Binding-site contacts:
Ligand atom C7 contacts residue LYS601 of chain 1.A at 4.5 Å.
Ligand atom C6 contacts residue THR426 of chain 1.A at 4.0 Å.
Ligand atom O5 contacts residue ASN424 of chain 1.A at 2.4 Å (h-bond).
Ligand atom O5 contacts residue THR426 of chain 1.A at 4.4 Å.
Ligand atom O5 contacts residue LYS427 of chain 1.A at 3.6 Å.
Ligand atom C8 contacts residue LYS601 of chain 1.A at 3.0 Å.
Ligand atom C5 contacts residue ASN424 of chain 1.A at 3.7 Å.
Ligand atom C3 contacts residue ASN424 of chain 1.A at 3.6 Å.
Ligand atom C1 contacts residue ASN424 of chain 1.A at 1.4 Å.
Ligand atom C6 contacts residue LYS427 of chain 1.A at 4.1 Å.
Ligand atom O6 contacts residue LYS427 of chain 1.A at 4.1 Å.
Ligand atom O7 contacts residue ASN424 of chain 1.A at 4.1 Å.
Ligand atom C5 contacts residue LYS427 of chain 1.A at 4.4 Å.
Ligand atom C1 contacts residue LYS427 of chain 1.A at 4.4 Å.
Ligand atom C5 contacts residue THR426 of chain 1.A at 4.2 Å.
Ligand atom C7 contacts residue ASN424 of chain 1.A at 3.6 Å.
Ligand atom N2 contacts residue ASN424 of chain 1.A at 2.8 Å (h-bond).
Ligand atom C4 contacts residue ASN424 of chain 1.A at 4.2 Å.
Ligand atom C2 contacts residue ASN424 of chain 1.A at 2.4 Å.

This protein binds this small molecule.
Small molecule (SMILES): CC(=O)N[C@H]1[C@H](O[C@H]2[C@H](O)[C@@H](NC(C)=O)CO[C@@H]2CO)O[C@H](CO)[C@@H](O)[C@@H]1O

Sequence of chain 1.A:
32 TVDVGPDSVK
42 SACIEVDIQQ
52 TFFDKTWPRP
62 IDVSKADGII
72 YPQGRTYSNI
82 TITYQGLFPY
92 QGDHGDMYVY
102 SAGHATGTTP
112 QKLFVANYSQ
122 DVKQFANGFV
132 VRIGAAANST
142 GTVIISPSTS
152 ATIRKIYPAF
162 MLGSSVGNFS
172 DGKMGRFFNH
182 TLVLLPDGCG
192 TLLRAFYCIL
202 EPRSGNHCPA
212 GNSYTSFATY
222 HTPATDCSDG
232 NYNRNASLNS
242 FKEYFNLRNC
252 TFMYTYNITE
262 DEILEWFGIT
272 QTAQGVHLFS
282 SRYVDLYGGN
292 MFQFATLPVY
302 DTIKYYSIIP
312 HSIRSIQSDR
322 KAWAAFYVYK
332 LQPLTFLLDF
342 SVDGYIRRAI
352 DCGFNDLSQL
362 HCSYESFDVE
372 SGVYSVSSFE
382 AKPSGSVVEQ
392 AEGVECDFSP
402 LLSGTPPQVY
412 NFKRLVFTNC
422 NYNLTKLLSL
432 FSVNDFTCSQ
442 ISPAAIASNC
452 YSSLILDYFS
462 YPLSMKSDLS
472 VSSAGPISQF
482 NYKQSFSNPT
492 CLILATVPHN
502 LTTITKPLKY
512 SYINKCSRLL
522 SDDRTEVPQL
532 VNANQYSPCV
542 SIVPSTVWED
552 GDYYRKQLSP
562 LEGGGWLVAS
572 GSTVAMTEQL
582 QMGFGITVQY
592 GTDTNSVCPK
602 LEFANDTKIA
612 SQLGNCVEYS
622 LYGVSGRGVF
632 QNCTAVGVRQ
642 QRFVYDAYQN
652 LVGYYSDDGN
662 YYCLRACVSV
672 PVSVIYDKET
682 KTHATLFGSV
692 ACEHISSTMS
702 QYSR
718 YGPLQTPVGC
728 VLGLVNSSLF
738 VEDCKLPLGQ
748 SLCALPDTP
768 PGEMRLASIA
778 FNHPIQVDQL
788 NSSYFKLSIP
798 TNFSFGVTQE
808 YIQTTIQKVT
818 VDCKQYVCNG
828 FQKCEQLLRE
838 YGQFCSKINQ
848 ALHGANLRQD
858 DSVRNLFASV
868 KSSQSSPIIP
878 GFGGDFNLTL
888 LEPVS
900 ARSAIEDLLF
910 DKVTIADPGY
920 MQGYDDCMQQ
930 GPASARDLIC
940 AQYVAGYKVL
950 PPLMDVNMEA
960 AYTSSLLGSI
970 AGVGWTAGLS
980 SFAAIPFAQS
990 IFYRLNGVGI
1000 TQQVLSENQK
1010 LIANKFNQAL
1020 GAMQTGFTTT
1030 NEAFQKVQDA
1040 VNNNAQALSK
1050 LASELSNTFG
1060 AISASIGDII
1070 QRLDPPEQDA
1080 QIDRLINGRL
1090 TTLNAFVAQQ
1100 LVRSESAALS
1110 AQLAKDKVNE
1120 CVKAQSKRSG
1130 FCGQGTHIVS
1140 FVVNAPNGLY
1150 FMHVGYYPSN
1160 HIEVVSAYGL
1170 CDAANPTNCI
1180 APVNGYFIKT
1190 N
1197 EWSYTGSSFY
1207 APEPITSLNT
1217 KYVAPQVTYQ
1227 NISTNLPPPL